Binding-site contacts:
Ligand atom O7 contacts residue ASN12 of chain 6.I at 3.7 Å.
Ligand atom C5 contacts residue ASN12 of chain 6.I at 4.0 Å.
Ligand atom C1 contacts residue ASN12 of chain 6.I at 2.1 Å.
Ligand atom C7 contacts residue ASN12 of chain 6.I at 3.9 Å.
Ligand atom N2 contacts residue ASN12 of chain 6.I at 3.8 Å.
Ligand atom O5 contacts residue ASN12 of chain 6.I at 2.6 Å (h-bond).
Ligand atom C2 contacts residue ASN12 of chain 6.I at 3.2 Å.

Sequence of chain 6.I:
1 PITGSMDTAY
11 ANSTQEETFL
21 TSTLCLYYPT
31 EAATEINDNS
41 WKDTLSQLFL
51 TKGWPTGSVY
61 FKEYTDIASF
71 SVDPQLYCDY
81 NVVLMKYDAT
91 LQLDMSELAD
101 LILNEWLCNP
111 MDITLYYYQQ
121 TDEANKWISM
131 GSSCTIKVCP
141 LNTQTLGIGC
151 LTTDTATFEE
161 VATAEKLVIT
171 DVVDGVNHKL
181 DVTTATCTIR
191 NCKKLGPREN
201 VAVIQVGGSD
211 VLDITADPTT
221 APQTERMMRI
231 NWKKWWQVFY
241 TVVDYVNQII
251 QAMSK

This small molecule binds to this protein.
Small molecule (SMILES): CC(=O)N[C@H]1[C@H](O[C@H]2[C@H](O)[C@@H](NC(C)=O)CO[C@@H]2CO)O[C@H](CO)[C@@H](O)[C@@H]1O